Sequence of chain 1.A:
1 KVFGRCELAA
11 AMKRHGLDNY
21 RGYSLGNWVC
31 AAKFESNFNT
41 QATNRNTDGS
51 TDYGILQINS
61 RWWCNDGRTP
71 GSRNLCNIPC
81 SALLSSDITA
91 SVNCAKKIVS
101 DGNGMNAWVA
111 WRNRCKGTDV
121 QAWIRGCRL

Binding-site contacts:
Ligand atom C6 contacts residue ARG14 of chain 1.A at 4.4 Å.
Ligand atom S3 contacts residue ASN93 of chain 1.A at 3.7 Å.
Ligand atom C3 contacts residue ARG14 of chain 1.A at 3.3 Å.
Ligand atom S3 contacts residue HIS15 of chain 1.A at 3.2 Å (h-bond).
Ligand atom O1 contacts residue ARG14 of chain 1.A at 3.3 Å (salt-bridge).
Ligand atom PT1 contacts residue HIS15 of chain 1.A at 2.4 Å.
Ligand atom C8 contacts residue ARG14 of chain 1.A at 4.2 Å.
Ligand atom C12 contacts residue VAL92 of chain 1.A at 3.8 Å (hydrophobic).
Ligand atom O2 contacts residue HIS15 of chain 1.A at 3.1 Å (h-bond).
Ligand atom O2 contacts residue VAL92 of chain 1.A at 3.9 Å.
Ligand atom S3 contacts residue LYS96 of chain 1.A at 4.5 Å.
Ligand atom C13 contacts residue THR89 of chain 1.A at 4.2 Å.
Ligand atom C2 contacts residue ARG14 of chain 1.A at 3.9 Å.
Ligand atom C3 contacts residue HIS15 of chain 1.A at 4.3 Å.
Ligand atom C7 contacts residue ARG14 of chain 1.A at 4.4 Å.
Ligand atom O1 contacts residue HIS15 of chain 1.A at 3.0 Å (h-bond).
Ligand atom C13 contacts residue ASN93 of chain 1.A at 3.2 Å.
Ligand atom PT1 contacts residue ARG14 of chain 1.A at 4.3 Å.
Ligand atom C9 contacts residue ARG14 of chain 1.A at 4.1 Å.
Ligand atom C12 contacts residue THR89 of chain 1.A at 3.2 Å.
Ligand atom O2 contacts residue ASN93 of chain 1.A at 3.4 Å (h-bond).
Ligand atom C5 contacts residue ARG14 of chain 1.A at 3.5 Å.
Ligand atom C4 contacts residue ARG14 of chain 1.A at 3.4 Å.
Ligand atom O2 contacts residue LYS96 of chain 1.A at 3.0 Å (salt-bridge).
Ligand atom C12 contacts residue HIS15 of chain 1.A at 3.0 Å.
Ligand atom C12 contacts residue ASN93 of chain 1.A at 3.6 Å.

This small molecule binds to this protein.
Small molecule (SMILES): CCSC1=[S][Pt](Cl)(S(C)(C)O)OC(c2cccc(O)c2)=C1